A small-molecule ligand and the protein it binds are described below.
Small molecule (SMILES): O[C@]1(c2ccc(-c3ccccc3)cc2)CN2CCC1CC2

Sequence of chain 1.B:
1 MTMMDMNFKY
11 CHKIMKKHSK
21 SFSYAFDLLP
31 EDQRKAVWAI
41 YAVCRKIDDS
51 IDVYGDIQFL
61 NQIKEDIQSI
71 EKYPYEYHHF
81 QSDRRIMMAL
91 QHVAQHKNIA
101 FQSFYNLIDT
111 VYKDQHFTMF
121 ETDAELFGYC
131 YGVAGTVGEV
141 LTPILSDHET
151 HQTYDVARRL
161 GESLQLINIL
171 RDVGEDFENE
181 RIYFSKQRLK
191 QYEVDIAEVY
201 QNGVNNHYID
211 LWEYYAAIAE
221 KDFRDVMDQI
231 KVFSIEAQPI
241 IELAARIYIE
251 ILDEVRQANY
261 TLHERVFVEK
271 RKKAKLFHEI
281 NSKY

Binding-site contacts:
Ligand atom CAO contacts residue VAL133 of chain 1.B at 4.0 Å (hydrophobic).
Ligand atom CAE contacts residue GLY161 of chain 1.B at 3.7 Å.
Ligand atom NAT contacts residue POP1 of chain 1.L at 2.9 Å (h-bond).
Ligand atom CAD contacts residue LEU164 of chain 1.B at 3.8 Å (hydrophobic).
Ligand atom CAP contacts residue VAL137 of chain 1.B at 4.0 Å (hydrophobic).
Ligand atom CAM contacts residue POP1 of chain 1.L at 2.7 Å.
Ligand atom CAJ contacts residue PHE22 of chain 1.B at 3.9 Å (hydrophobic).
Ligand atom CAF contacts residue LEU164 of chain 1.B at 3.6 Å (hydrophobic).
Ligand atom CAG contacts residue ALA134 of chain 1.B at 3.7 Å (hydrophobic).
Ligand atom CAC contacts residue GLY161 of chain 1.B at 3.7 Å.
Ligand atom CAD contacts residue PHE26 of chain 1.B at 3.9 Å (hydrophobic).
Ligand atom CAO contacts residue POP1 of chain 1.L at 3.7 Å.
Ligand atom CAM contacts residue ARG45 of chain 1.B at 3.3 Å.
Ligand atom CAN contacts residue POP1 of chain 1.L at 3.5 Å.
Ligand atom CAE contacts residue GLY138 of chain 1.B at 3.6 Å.
Ligand atom CAK contacts residue ARG45 of chain 1.B at 3.2 Å.
Ligand atom CAM contacts residue ASN168 of chain 1.B at 4.0 Å.
Ligand atom CAE contacts residue VAL137 of chain 1.B at 3.9 Å (hydrophobic).
Ligand atom NAT contacts residue GLN165 of chain 1.B at 3.9 Å.
Ligand atom CAI contacts residue VAL133 of chain 1.B at 3.9 Å (hydrophobic).
Ligand atom CAB contacts residue LEU160 of chain 1.B at 3.8 Å (hydrophobic).
Ligand atom CAI contacts residue ALA134 of chain 1.B at 3.6 Å (hydrophobic).
Ligand atom OAA contacts residue VAL137 of chain 1.B at 3.8 Å.
Ligand atom CAH contacts residue PHE22 of chain 1.B at 3.6 Å (hydrophobic).
Ligand atom CAS contacts residue ARG45 of chain 1.B at 4.0 Å.
Ligand atom CAN contacts residue ASP48 of chain 1.B at 3.5 Å.
Ligand atom OAA contacts residue VAL133 of chain 1.B at 3.0 Å (h-bond).
Ligand atom CAE contacts residue ALA134 of chain 1.B at 3.8 Å (hydrophobic).
Ligand atom CAH contacts residue VAL137 of chain 1.B at 3.7 Å (hydrophobic).
Ligand atom CAL contacts residue ARG45 of chain 1.B at 3.8 Å.
Ligand atom CAC contacts residue GLY138 of chain 1.B at 3.4 Å.
Ligand atom CAB contacts residue LEU141 of chain 1.B at 3.9 Å (hydrophobic).
Ligand atom CAO contacts residue GLN165 of chain 1.B at 3.2 Å.
Ligand atom CAI contacts residue VAL137 of chain 1.B at 4.0 Å (hydrophobic).
Ligand atom CAU contacts residue VAL133 of chain 1.B at 4.0 Å (hydrophobic).
Ligand atom CAG contacts residue VAL137 of chain 1.B at 3.9 Å (hydrophobic).
Ligand atom CAD contacts residue LEU141 of chain 1.B at 3.9 Å (hydrophobic).
Ligand atom CAQ contacts residue VAL137 of chain 1.B at 3.7 Å (hydrophobic).
Ligand atom CAP contacts residue LEU164 of chain 1.B at 4.0 Å (hydrophobic).
Ligand atom CAL contacts residue ASP48 of chain 1.B at 3.9 Å.